Sequence of chain 1.A:
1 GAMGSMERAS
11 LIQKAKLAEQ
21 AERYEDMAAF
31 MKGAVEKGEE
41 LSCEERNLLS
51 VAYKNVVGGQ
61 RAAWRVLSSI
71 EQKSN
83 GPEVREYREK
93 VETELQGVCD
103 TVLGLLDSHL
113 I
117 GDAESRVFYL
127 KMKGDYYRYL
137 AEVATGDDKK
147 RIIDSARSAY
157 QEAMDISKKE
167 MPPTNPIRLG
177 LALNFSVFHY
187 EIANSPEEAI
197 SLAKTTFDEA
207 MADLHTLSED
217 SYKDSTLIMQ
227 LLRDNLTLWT

Sequence of chain 1.B:
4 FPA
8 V

Binding-site contacts:
Ligand atom O01 contacts residue ASN47 of chain 1.A at 2.9 Å (h-bond).
Ligand atom O20 contacts residue LYS127 of chain 1.A at 3.2 Å (salt-bridge).
Ligand atom O21 contacts residue LYS127 of chain 1.A at 3.6 Å.
Ligand atom O01 contacts residue ARG46 of chain 1.A at 3.5 Å (salt-bridge).
Ligand atom N11 contacts residue ASP220 of chain 1.A at 3.5 Å (salt-bridge).
Ligand atom C23 contacts residue ASP220 of chain 1.A at 3.7 Å.
Ligand atom C16 contacts residue ILE173 of chain 1.A at 3.8 Å (hydrophobic).
Ligand atom C28 contacts residue MG1 of chain 1.C at 3.2 Å.
Ligand atom C04 contacts residue ILE173 of chain 1.A at 3.5 Å (hydrophobic).
Ligand atom C22 contacts residue ILE173 of chain 1.A at 3.8 Å (hydrophobic).
Ligand atom C18 contacts residue ASN47 of chain 1.A at 3.0 Å.
Ligand atom C08 contacts residue ASP220 of chain 1.A at 3.6 Å.
Ligand atom O01 contacts residue PHE124 of chain 1.A at 3.3 Å.
Ligand atom C34 contacts residue VAL8 of chain 1.B at 3.7 Å (hydrophobic).
Ligand atom C23 contacts residue MG1 of chain 1.C at 3.7 Å.
Ligand atom C24 contacts residue ASN47 of chain 1.A at 3.7 Å.
Ligand atom C24 contacts residue MG1 of chain 1.C at 3.4 Å.
Ligand atom O06 contacts residue ILE173 of chain 1.A at 3.8 Å.
Ligand atom C17 contacts residue ASN47 of chain 1.A at 3.4 Å.
Ligand atom O03 contacts residue ARG46 of chain 1.A at 3.0 Å (salt-bridge).
Ligand atom O01 contacts residue CYS43 of chain 1.A at 3.7 Å.
Ligand atom C26 contacts residue ASN47 of chain 1.A at 3.5 Å.
Ligand atom C02 contacts residue CYS43 of chain 1.A at 3.7 Å (hydrophobic).
Ligand atom O06 contacts residue GLU120 of chain 1.A at 3.2 Å (salt-bridge).
Ligand atom O25 contacts residue ASN47 of chain 1.A at 3.3 Å (h-bond).
Ligand atom C12 contacts residue ASP220 of chain 1.A at 3.1 Å.
Ligand atom O29 contacts residue MG1 of chain 1.C at 2.2 Å.
Ligand atom O03 contacts residue ILE173 of chain 1.A at 3.5 Å.
Ligand atom O21 contacts residue GLY176 of chain 1.A at 3.8 Å.
Ligand atom O25 contacts residue MG1 of chain 1.C at 2.3 Å.
Ligand atom C22 contacts residue PRO172 of chain 1.A at 3.2 Å (hydrophobic).
Ligand atom C31 contacts residue ASP220 of chain 1.A at 3.5 Å.
Ligand atom C10 contacts residue ASN47 of chain 1.A at 3.8 Å.
Ligand atom C15 contacts residue ILE173 of chain 1.A at 3.6 Å (hydrophobic).
Ligand atom O03 contacts residue GLU120 of chain 1.A at 3.8 Å.
Ligand atom O27 contacts residue ASN47 of chain 1.A at 3.6 Å (h-bond).
Ligand atom C22 contacts residue GLY176 of chain 1.A at 3.8 Å.
Ligand atom C02 contacts residue ARG46 of chain 1.A at 3.6 Å.
Ligand atom C22 contacts residue ILE224 of chain 1.A at 3.6 Å (hydrophobic).
Ligand atom C02 contacts residue ILE173 of chain 1.A at 3.6 Å (hydrophobic).

A small-molecule ligand and the protein it binds are described below.
Small molecule (SMILES): O=C(C1=C(O)C(=O)N(c2ccc(O)c(C(=O)O)c2)[C@@H]1c1ccc2c(c1)COC2=O)c1ccccc1